Sequence of chain 1.A:
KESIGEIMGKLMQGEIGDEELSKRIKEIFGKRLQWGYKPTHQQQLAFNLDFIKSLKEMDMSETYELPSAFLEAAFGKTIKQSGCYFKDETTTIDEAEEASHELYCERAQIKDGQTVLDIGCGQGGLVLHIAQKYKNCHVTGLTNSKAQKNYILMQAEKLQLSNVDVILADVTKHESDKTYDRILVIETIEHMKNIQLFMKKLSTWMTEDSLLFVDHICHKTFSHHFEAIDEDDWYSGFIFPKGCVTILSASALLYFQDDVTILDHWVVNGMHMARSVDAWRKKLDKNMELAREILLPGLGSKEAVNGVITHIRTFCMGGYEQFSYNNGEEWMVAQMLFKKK

Binding-site contacts:
Ligand atom C3 contacts residue PHE282 of chain 1.A at 3.7 Å (hydrophobic).
Ligand atom O16 contacts residue PHE365 of chain 1.A at 3.4 Å.
Ligand atom C13A contacts residue ILE259 of chain 1.A at 3.6 Å (hydrophobic).
Ligand atom C6 contacts residue HIS233 of chain 1.A at 3.4 Å.
Ligand atom C11 contacts residue PHE357 of chain 1.A at 3.5 Å (hydrophobic).
Ligand atom C12 contacts residue GLN123 of chain 1.A at 3.7 Å.
Ligand atom C07 contacts residue GLU229 of chain 1.A at 3.4 Å.
Ligand atom O17 contacts residue PHE268 of chain 1.A at 3.5 Å.
Ligand atom C8 contacts residue TYR106 of chain 1.A at 3.4 Å (hydrophobic).
Ligand atom C11 contacts residue PHE117 of chain 1.A at 3.6 Å (hydrophobic).
Ligand atom O19 contacts residue GLN123 of chain 1.A at 3.4 Å (h-bond).
Ligand atom C4A contacts residue ILE259 of chain 1.A at 3.6 Å (hydrophobic).
Ligand atom C14 contacts residue PHE365 of chain 1.A at 3.6 Å (hydrophobic).
Ligand atom C1 contacts residue ILE259 of chain 1.A at 3.6 Å (hydrophobic).
Ligand atom C11 contacts residue TRP322 of chain 1.A at 3.8 Å (hydrophobic).
Ligand atom C13 contacts residue GLN123 of chain 1.A at 3.3 Å.
Ligand atom C13B contacts residue ILE259 of chain 1.A at 3.3 Å (hydrophobic).
Ligand atom C07 contacts residue SAH1 of chain 1.B at 3.1 Å.
Ligand atom C10 contacts residue PHE357 of chain 1.A at 3.8 Å (hydrophobic).
Ligand atom C10 contacts residue GLN123 of chain 1.A at 3.8 Å.
Ligand atom C8A contacts residue PHE357 of chain 1.A at 3.8 Å (hydrophobic).
Ligand atom C15 contacts residue GLN123 of chain 1.A at 3.8 Å.
Ligand atom C07 contacts residue GLN123 of chain 1.A at 3.3 Å.
Ligand atom C12 contacts residue TRP322 of chain 1.A at 3.5 Å (hydrophobic).
Ligand atom C12A contacts residue PHE357 of chain 1.A at 3.6 Å (hydrophobic).
Ligand atom C12 contacts residue PHE357 of chain 1.A at 3.5 Å (hydrophobic).
Ligand atom C1 contacts residue PHE357 of chain 1.A at 3.7 Å (hydrophobic).
Ligand atom C14 contacts residue PHE268 of chain 1.A at 3.9 Å (hydrophobic).
Ligand atom C15 contacts residue GLU104 of chain 1.A at 3.8 Å.
Ligand atom C13A contacts residue GLU229 of chain 1.A at 3.8 Å.
Ligand atom C14 contacts residue GLN364 of chain 1.A at 3.0 Å.
Ligand atom O17 contacts residue PHE282 of chain 1.A at 3.8 Å.
Ligand atom C5 contacts residue GLU232 of chain 1.A at 3.4 Å.
Ligand atom C4 contacts residue PHE282 of chain 1.A at 3.6 Å (hydrophobic).
Ligand atom C6 contacts residue GLU229 of chain 1.A at 3.6 Å.
Ligand atom C12A contacts residue GLN123 of chain 1.A at 3.5 Å.
Ligand atom O18 contacts residue GLU104 of chain 1.A at 3.3 Å (salt-bridge).
Ligand atom O19 contacts residue PHE117 of chain 1.A at 3.6 Å.
Ligand atom C13 contacts residue GLU229 of chain 1.A at 3.7 Å.
Ligand atom C4 contacts residue VAL287 of chain 1.A at 3.9 Å (hydrophobic).

The protein below binds the small molecule below.
Small molecule (SMILES): C[N@@+]12CCc3cc4c(cc3[C@@H]1Cc1ccc3c(c1C2)OCO3)OCO4